Sequence of chain 1.O:
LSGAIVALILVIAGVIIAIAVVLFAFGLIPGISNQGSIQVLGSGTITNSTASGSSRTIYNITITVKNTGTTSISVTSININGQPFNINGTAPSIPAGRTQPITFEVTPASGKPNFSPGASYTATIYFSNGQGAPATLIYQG

A small-molecule ligand and the protein it binds are described below.
Small molecule (SMILES): CC(=O)N[C@@H]1[C@@H](O)[C@H](O)[C@@H](CO)O[C@H]1O

Binding-site contacts:
Ligand atom C2 contacts residue ILE58 of chain 1.O at 4.3 Å (hydrophobic).
Ligand atom C8 contacts residue ARG56 of chain 1.O at 3.5 Å.
Ligand atom C7 contacts residue ARG56 of chain 1.O at 3.1 Å.
Ligand atom O7 contacts residue ARG56 of chain 1.O at 2.2 Å (salt-bridge).
Ligand atom C2 contacts residue ASN88 of chain 1.O at 2.5 Å.
Ligand atom C1 contacts residue ASN88 of chain 1.O at 1.4 Å.
Ligand atom C7 contacts residue ASN88 of chain 1.O at 3.0 Å.
Ligand atom N2 contacts residue ARG56 of chain 1.O at 4.2 Å.
Ligand atom O6 contacts residue NAG2 of chain 1.XC at 3.4 Å (h-bond).
Ligand atom O7 contacts residue ASN88 of chain 1.O at 3.3 Å (h-bond).
Ligand atom C3 contacts residue ASN88 of chain 1.O at 3.8 Å.
Ligand atom N2 contacts residue ASN88 of chain 1.O at 2.6 Å (h-bond).
Ligand atom C6 contacts residue ILE58 of chain 1.O at 4.2 Å (hydrophobic).
Ligand atom O5 contacts residue ASN88 of chain 1.O at 2.4 Å (h-bond).
Ligand atom C1 contacts residue ILE58 of chain 1.O at 4.0 Å (hydrophobic).
Ligand atom C1 contacts residue GLU105 of chain 1.O at 3.6 Å.
Ligand atom C5 contacts residue GLU105 of chain 1.O at 3.3 Å.
Ligand atom C5 contacts residue ILE58 of chain 1.O at 4.2 Å (hydrophobic).
Ligand atom C8 contacts residue ASN88 of chain 1.O at 3.4 Å.
Ligand atom O5 contacts residue GLU105 of chain 1.O at 3.0 Å (salt-bridge).
Ligand atom O6 contacts residue GLU105 of chain 1.O at 2.6 Å (salt-bridge).
Ligand atom O5 contacts residue ILE58 of chain 1.O at 3.3 Å.
Ligand atom C6 contacts residue GLU105 of chain 1.O at 3.4 Å.
Ligand atom C5 contacts residue ASN88 of chain 1.O at 3.7 Å.
Ligand atom C4 contacts residue ASN88 of chain 1.O at 4.3 Å.